Sequence of chain 1.A:
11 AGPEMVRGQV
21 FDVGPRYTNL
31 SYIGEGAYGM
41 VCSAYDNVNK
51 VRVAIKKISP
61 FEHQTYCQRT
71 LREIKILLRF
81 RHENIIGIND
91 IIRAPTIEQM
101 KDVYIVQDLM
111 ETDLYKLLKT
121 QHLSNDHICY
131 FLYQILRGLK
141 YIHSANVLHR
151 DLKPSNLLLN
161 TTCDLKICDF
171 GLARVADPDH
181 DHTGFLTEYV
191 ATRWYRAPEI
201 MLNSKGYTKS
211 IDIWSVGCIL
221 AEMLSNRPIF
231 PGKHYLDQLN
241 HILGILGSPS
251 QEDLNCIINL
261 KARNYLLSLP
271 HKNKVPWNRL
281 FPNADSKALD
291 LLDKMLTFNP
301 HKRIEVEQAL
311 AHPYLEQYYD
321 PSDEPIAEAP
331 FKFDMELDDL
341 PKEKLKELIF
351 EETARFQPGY

Binding-site contacts:
Ligand atom NH2 contacts residue ARG137 of chain 1.A at 3.4 Å (salt-bridge).
Ligand atom C contacts residue TYR130 of chain 1.A at 3.9 Å (hydrophobic).
Ligand atom CZ contacts residue ASP323 of chain 1.A at 3.4 Å.
Ligand atom OG contacts residue CYS163 of chain 1.A at 3.7 Å.
Ligand atom CD2 contacts residue TYR133 of chain 1.A at 3.9 Å (hydrophobic).
Ligand atom NH2 contacts residue TYR133 of chain 1.A at 3.0 Å (h-bond).
Ligand atom CD2 contacts residue GLN134 of chain 1.A at 3.7 Å.
Ligand atom O contacts residue HIS127 of chain 1.A at 3.1 Å (h-bond).
Ligand atom CA contacts residue TYR130 of chain 1.A at 3.9 Å (hydrophobic).
Ligand atom NH2 contacts residue ASP323 of chain 1.A at 2.9 Å (salt-bridge).
Ligand atom N contacts residue TYR130 of chain 1.A at 3.8 Å.
Ligand atom OG contacts residue ASP164 of chain 1.A at 2.7 Å (salt-bridge).
Ligand atom CZ contacts residue GLU83 of chain 1.A at 3.8 Å.
Ligand atom CB contacts residue TYR130 of chain 1.A at 3.5 Å (hydrophobic).
Ligand atom NH1 contacts residue GLU83 of chain 1.A at 3.6 Å (salt-bridge).
Ligand atom CD1 contacts residue PHE131 of chain 1.A at 3.8 Å (hydrophobic).
Ligand atom NE contacts residue TYR133 of chain 1.A at 3.4 Å (h-bond).
Ligand atom NH1 contacts residue ASP323 of chain 1.A at 3.0 Å (salt-bridge).
Ligand atom OG contacts residue GLU83 of chain 1.A at 3.5 Å (salt-bridge).
Ligand atom CA contacts residue THR162 of chain 1.A at 3.3 Å.
Ligand atom CD1 contacts residue ASP126 of chain 1.A at 3.5 Å.
Ligand atom NE contacts residue ASP320 of chain 1.A at 3.8 Å.
Ligand atom CB contacts residue TYR130 of chain 1.A at 3.2 Å (hydrophobic).
Ligand atom CB contacts residue THR162 of chain 1.A at 2.9 Å.
Ligand atom NH2 contacts residue GLU83 of chain 1.A at 2.9 Å (salt-bridge).
Ligand atom OG contacts residue TYR130 of chain 1.A at 2.6 Å (h-bond).
Ligand atom NE contacts residue ASP323 of chain 1.A at 3.1 Å (salt-bridge).
Ligand atom OG contacts residue THR162 of chain 1.A at 2.8 Å (h-bond).
Ligand atom CD1 contacts residue CYS163 of chain 1.A at 3.4 Å (hydrophobic).
Ligand atom NE contacts residue TYR318 of chain 1.A at 2.8 Å (h-bond).
Ligand atom CD contacts residue TYR318 of chain 1.A at 3.2 Å (hydrophobic).
Ligand atom N contacts residue TYR130 of chain 1.A at 3.1 Å (h-bond).
Ligand atom CZ contacts residue TYR133 of chain 1.A at 3.6 Å (hydrophobic).
Ligand atom O contacts residue HIS127 of chain 1.A at 3.8 Å.
Ligand atom CD1 contacts residue TYR318 of chain 1.A at 3.0 Å (hydrophobic).
Ligand atom N contacts residue THR162 of chain 1.A at 3.7 Å.
Ligand atom CD2 contacts residue HIS127 of chain 1.A at 3.1 Å.
Ligand atom CB contacts residue TYR130 of chain 1.A at 3.1 Å (hydrophobic).
Ligand atom CD1 contacts residue TYR130 of chain 1.A at 3.6 Å (hydrophobic).
Ligand atom CA contacts residue TYR130 of chain 1.A at 3.8 Å (hydrophobic).

The protein below binds the small molecule below.
Small molecule (SMILES): CC(C)C[C@H](NC(=O)[C@H](CO)NC(=O)[C@H](CO)NC(=O)[C@H](C)NC(=O)[C@H](C)NC(=O)[C@H](CC(C)C)NC(=O)[C@H](CO)NC(=O)[C@H](CO)NC(=O)[C@@H](N)CC(C)C)C(=O)N[C@@H](C)C(=O)N[C@@H](CCCCN)C(=O)N[C@@H](CCCN=C(N)N)C(=O)N[C@@H](CCCN=C(N)N)C(=O)N[C@@H](CCC(N)=O)C(=O)N[C@H](C=O)CCC(N)=O